A small-molecule ligand and the protein it binds are described below.
Small molecule (SMILES): Cc1cn([C@@]23C[C@H](O)[C@@H](CO)[C@@H]2C3)c(=O)[nH]c1=O

Binding-site contacts:
Ligand atom N8 contacts residue TYR172 of chain 1.B at 3.8 Å.
Ligand atom O9 contacts residue TYR172 of chain 1.B at 3.5 Å.
Ligand atom N5 contacts residue TYR172 of chain 1.B at 3.3 Å.
Ligand atom C15 contacts residue ILE97 of chain 1.B at 3.8 Å (hydrophobic).
Ligand atom C14 contacts residue TYR172 of chain 1.B at 3.6 Å (hydrophobic).
Ligand atom C10 contacts residue GLU225 of chain 1.B at 3.5 Å.
Ligand atom C15 contacts residue MET128 of chain 1.B at 3.9 Å (hydrophobic).
Ligand atom C14 contacts residue HIS58 of chain 1.B at 3.6 Å.
Ligand atom N5 contacts residue MET128 of chain 1.B at 3.8 Å.
Ligand atom C14 contacts residue TYR101 of chain 1.B at 3.8 Å (hydrophobic).
Ligand atom C6 contacts residue GLN125 of chain 1.B at 3.6 Å.
Ligand atom O18 contacts residue TYR101 of chain 1.B at 2.7 Å (h-bond).
Ligand atom O7 contacts residue TYR172 of chain 1.B at 3.5 Å.
Ligand atom C6 contacts residue TYR172 of chain 1.B at 3.5 Å (hydrophobic).
Ligand atom C12 contacts residue GLU83 of chain 1.B at 3.6 Å.
Ligand atom O16 contacts residue GLU83 of chain 1.B at 2.9 Å (salt-bridge).
Ligand atom C13 contacts residue MET128 of chain 1.B at 3.9 Å (hydrophobic).
Ligand atom C2 contacts residue MET128 of chain 1.B at 3.5 Å (hydrophobic).
Ligand atom O7 contacts residue MET128 of chain 1.B at 3.8 Å.
Ligand atom N8 contacts residue MET128 of chain 1.B at 3.5 Å.
Ligand atom C1 contacts residue GLU225 of chain 1.B at 3.6 Å.
Ligand atom O9 contacts residue ILE100 of chain 1.B at 3.7 Å.
Ligand atom C3 contacts residue TRP88 of chain 1.B at 3.9 Å (hydrophobic).
Ligand atom C10 contacts residue TYR101 of chain 1.B at 3.8 Å (hydrophobic).
Ligand atom N5 contacts residue GLN125 of chain 1.B at 2.9 Å (h-bond).
Ligand atom C11 contacts residue MET128 of chain 1.B at 3.7 Å (hydrophobic).
Ligand atom C4 contacts residue TYR172 of chain 1.B at 3.9 Å (hydrophobic).
Ligand atom O16 contacts residue ARG163 of chain 1.B at 3.5 Å (salt-bridge).
Ligand atom C3 contacts residue ARG163 of chain 1.B at 3.6 Å.
Ligand atom O18 contacts residue HIS58 of chain 1.B at 3.7 Å.
Ligand atom O7 contacts residue ALA168 of chain 1.B at 3.3 Å.
Ligand atom C13 contacts residue ILE97 of chain 1.B at 3.7 Å (hydrophobic).
Ligand atom C4 contacts residue MET128 of chain 1.B at 3.6 Å (hydrophobic).
Ligand atom O9 contacts residue GLN125 of chain 1.B at 3.8 Å.
Ligand atom C10 contacts residue HIS58 of chain 1.B at 3.6 Å.
Ligand atom O7 contacts residue GLN125 of chain 1.B at 2.9 Å (h-bond).
Ligand atom C11 contacts residue TYR172 of chain 1.B at 3.4 Å (hydrophobic).
Ligand atom C6 contacts residue MET128 of chain 1.B at 3.8 Å (hydrophobic).
Ligand atom C11 contacts residue GLN125 of chain 1.B at 3.8 Å.
Ligand atom O18 contacts residue GLU225 of chain 1.B at 2.8 Å (salt-bridge).

Sequence of chain 1.B:
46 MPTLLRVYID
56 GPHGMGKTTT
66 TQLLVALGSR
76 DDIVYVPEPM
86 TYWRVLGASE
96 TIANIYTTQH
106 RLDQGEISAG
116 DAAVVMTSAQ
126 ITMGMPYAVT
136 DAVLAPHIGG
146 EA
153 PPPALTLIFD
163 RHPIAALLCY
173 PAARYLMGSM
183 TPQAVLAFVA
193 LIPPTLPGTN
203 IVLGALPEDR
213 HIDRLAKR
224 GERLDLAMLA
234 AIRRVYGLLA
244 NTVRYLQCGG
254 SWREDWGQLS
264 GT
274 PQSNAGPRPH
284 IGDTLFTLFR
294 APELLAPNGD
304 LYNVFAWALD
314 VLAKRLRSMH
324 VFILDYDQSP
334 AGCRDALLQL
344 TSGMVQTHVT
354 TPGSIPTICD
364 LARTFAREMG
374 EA